This small molecule binds to this protein.
Small molecule (SMILES): CC(C)C[C@H](NC(=O)OCc1ccccc1)C(=O)N[C@@H](C[C@@H]1CCNC1=O)[C@@H](O)S(=O)(=O)O

Binding-site contacts:
Ligand atom O30 contacts residue PHE140 of chain 2.A at 3.2 Å.
Ligand atom O10 contacts residue GLU166 of chain 2.A at 3.1 Å (salt-bridge).
Ligand atom O30 contacts residue HIS172 of chain 2.A at 3.5 Å.
Ligand atom C24 contacts residue SER144 of chain 2.A at 3.7 Å.
Ligand atom C16 contacts residue MET165 of chain 2.A at 3.8 Å (hydrophobic).
Ligand atom O22 contacts residue CYS145 of chain 2.A at 2.6 Å (h-bond).
Ligand atom C16 contacts residue HIS164 of chain 2.A at 3.7 Å.
Ligand atom C24 contacts residue LEU141 of chain 2.A at 3.9 Å (hydrophobic).
Ligand atom N19 contacts residue CYS145 of chain 2.A at 3.0 Å (h-bond).
Ligand atom C13 contacts residue GLN189 of chain 2.A at 3.5 Å.
Ligand atom C20 contacts residue CYS145 of chain 2.A at 2.6 Å (hydrophobic).
Ligand atom N28 contacts residue PHE140 of chain 2.A at 3.3 Å (h-bond).
Ligand atom C24 contacts residue CYS145 of chain 2.A at 3.0 Å (hydrophobic).
Ligand atom O30 contacts residue GLU166 of chain 2.A at 3.6 Å.
Ligand atom C15 contacts residue HIS41 of chain 2.A at 3.8 Å.
Ligand atom C12 contacts residue GLN189 of chain 2.A at 3.8 Å.
Ligand atom C24 contacts residue HIS163 of chain 2.A at 3.7 Å.
Ligand atom N19 contacts residue HIS164 of chain 2.A at 3.0 Å (h-bond).
Ligand atom C15 contacts residue MET49 of chain 2.A at 3.9 Å (hydrophobic).
Ligand atom O22 contacts residue SER144 of chain 2.A at 3.3 Å (h-bond).
Ligand atom C7 contacts residue GLU166 of chain 2.A at 3.5 Å.
Ligand atom N28 contacts residue GLU166 of chain 2.A at 3.0 Å (salt-bridge).
Ligand atom C29 contacts residue GLU166 of chain 2.A at 3.6 Å.
Ligand atom C16 contacts residue ASP187 of chain 2.A at 3.9 Å.
Ligand atom N11 contacts residue GLN189 of chain 2.A at 3.0 Å (h-bond).
Ligand atom O22 contacts residue GLY143 of chain 2.A at 3.5 Å (h-bond).
Ligand atom C15 contacts residue TYR54 of chain 2.A at 3.9 Å (hydrophobic).
Ligand atom C21 contacts residue HIS41 of chain 2.A at 3.8 Å.
Ligand atom O10 contacts residue MET165 of chain 2.A at 3.6 Å.
Ligand atom O30 contacts residue HIS163 of chain 2.A at 2.3 Å (h-bond).
Ligand atom C15 contacts residue ASP187 of chain 2.A at 3.9 Å.
Ligand atom C21 contacts residue CYS145 of chain 2.A at 1.8 Å (hydrophobic).
Ligand atom C26 contacts residue LEU141 of chain 2.A at 3.5 Å (hydrophobic).
Ligand atom O8 contacts residue GLN189 of chain 2.A at 3.6 Å.
Ligand atom C17 contacts residue HIS164 of chain 2.A at 3.8 Å.
Ligand atom C26 contacts residue ASN142 of chain 2.A at 3.7 Å.
Ligand atom C14 contacts residue GLN189 of chain 2.A at 3.6 Å.
Ligand atom O30 contacts residue MET165 of chain 2.A at 3.9 Å.
Ligand atom C12 contacts residue HIS164 of chain 2.A at 3.5 Å.
Ligand atom C29 contacts residue HIS163 of chain 2.A at 3.4 Å.

Sequence of chain 2.A:
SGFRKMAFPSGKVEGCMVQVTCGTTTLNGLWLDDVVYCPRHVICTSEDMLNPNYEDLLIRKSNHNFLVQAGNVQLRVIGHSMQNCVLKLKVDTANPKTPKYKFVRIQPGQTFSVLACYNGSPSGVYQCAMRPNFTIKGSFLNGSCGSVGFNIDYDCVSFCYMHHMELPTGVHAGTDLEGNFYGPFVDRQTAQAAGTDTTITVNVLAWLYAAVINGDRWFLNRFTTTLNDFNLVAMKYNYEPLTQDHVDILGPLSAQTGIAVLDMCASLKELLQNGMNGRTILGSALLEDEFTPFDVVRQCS

Sequence of chain 1.A:
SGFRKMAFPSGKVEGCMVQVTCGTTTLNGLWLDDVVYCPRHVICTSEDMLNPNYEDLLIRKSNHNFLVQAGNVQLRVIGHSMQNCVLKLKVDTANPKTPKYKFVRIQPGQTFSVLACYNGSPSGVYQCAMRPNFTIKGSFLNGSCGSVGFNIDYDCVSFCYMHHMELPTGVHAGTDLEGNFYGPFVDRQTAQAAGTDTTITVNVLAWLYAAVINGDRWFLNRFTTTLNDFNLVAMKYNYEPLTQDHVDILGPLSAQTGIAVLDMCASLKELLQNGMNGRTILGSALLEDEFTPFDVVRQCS